Binding-site contacts:
Ligand atom C6 contacts residue EDO1 of chain 1.D at 4.1 Å.
Ligand atom C5 contacts residue VAL43 of chain 1.A at 3.9 Å (hydrophobic).
Ligand atom C2 contacts residue PHE88 of chain 1.A at 4.2 Å (hydrophobic).
Ligand atom C3 contacts residue PHE88 of chain 1.A at 4.0 Å (hydrophobic).
Ligand atom O contacts residue TYR46 of chain 1.A at 3.9 Å.
Ligand atom C5 contacts residue EDO1 of chain 1.D at 3.9 Å.
Ligand atom C3 contacts residue ILE95 of chain 1.A at 4.2 Å (hydrophobic).
Ligand atom C2 contacts residue ASN89 of chain 1.A at 3.5 Å.
Ligand atom C contacts residue ILE95 of chain 1.A at 4.1 Å (hydrophobic).
Ligand atom O contacts residue PHE88 of chain 1.A at 4.5 Å.
Ligand atom O contacts residue VAL38 of chain 1.A at 4.4 Å.
Ligand atom O contacts residue ILE95 of chain 1.A at 4.2 Å.
Ligand atom C1 contacts residue VAL38 of chain 1.A at 4.5 Å (hydrophobic).
Ligand atom N contacts residue ILE95 of chain 1.A at 4.0 Å.
Ligand atom C contacts residue ASN89 of chain 1.A at 4.0 Å.
Ligand atom O contacts residue ASN89 of chain 1.A at 3.0 Å (h-bond).
Ligand atom C4 contacts residue VAL43 of chain 1.A at 4.1 Å (hydrophobic).
Ligand atom C contacts residue TYR46 of chain 1.A at 4.5 Å (hydrophobic).
Ligand atom CM contacts residue VAL38 of chain 1.A at 3.8 Å (hydrophobic).
Ligand atom CM contacts residue ILE95 of chain 1.A at 4.4 Å (hydrophobic).
Ligand atom CM contacts residue PRO33 of chain 1.A at 3.6 Å (hydrophobic).
Ligand atom C3 contacts residue ASN89 of chain 1.A at 3.8 Å.
Ligand atom CM contacts residue PHE34 of chain 1.A at 4.1 Å (hydrophobic).
Ligand atom C6 contacts residue ILE95 of chain 1.A at 4.3 Å (hydrophobic).
Ligand atom N contacts residue VAL38 of chain 1.A at 3.8 Å.
Ligand atom C1 contacts residue ILE95 of chain 1.A at 3.7 Å (hydrophobic).
Ligand atom O4 contacts residue VAL43 of chain 1.A at 4.1 Å.
Ligand atom C6 contacts residue VAL38 of chain 1.A at 4.4 Å (hydrophobic).
Ligand atom C2 contacts residue ILE95 of chain 1.A at 3.7 Å (hydrophobic).
Ligand atom C contacts residue VAL38 of chain 1.A at 3.8 Å (hydrophobic).
Ligand atom C6 contacts residue VAL43 of chain 1.A at 4.4 Å (hydrophobic).

Sequence of chain 1.A:
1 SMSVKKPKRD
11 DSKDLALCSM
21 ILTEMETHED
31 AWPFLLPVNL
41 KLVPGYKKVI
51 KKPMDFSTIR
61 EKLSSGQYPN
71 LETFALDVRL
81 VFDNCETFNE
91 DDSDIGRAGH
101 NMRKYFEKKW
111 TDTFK

This protein binds this small molecule.
Small molecule (SMILES): CC(=O)Nc1ccc(O)cc1